The protein below binds the small molecule below.
Small molecule (SMILES): CC(=O)N[C@H]1[C@H](O[C@H]2[C@H](O)[C@@H](NC(C)=O)CO[C@@H]2CO)O[C@H](CO)[C@@H](O)[C@@H]1O

Binding-site contacts:
Ligand atom C8 contacts residue ARG324 of chain 2.E at 4.2 Å.
Ligand atom N2 contacts residue ASN280 of chain 2.E at 2.9 Å (h-bond).
Ligand atom C8 contacts residue GLY296 of chain 2.E at 4.4 Å.
Ligand atom O5 contacts residue ASN280 of chain 2.E at 2.4 Å (h-bond).
Ligand atom C4 contacts residue ASN280 of chain 2.E at 4.2 Å.
Ligand atom C3 contacts residue ASN280 of chain 2.E at 3.8 Å.
Ligand atom C5 contacts residue ASN280 of chain 2.E at 3.7 Å.
Ligand atom O7 contacts residue ASN280 of chain 2.E at 4.4 Å.
Ligand atom C2 contacts residue ASN280 of chain 2.E at 2.5 Å.
Ligand atom C7 contacts residue ASN280 of chain 2.E at 3.9 Å.
Ligand atom C1 contacts residue ASN280 of chain 2.E at 1.4 Å.

Sequence of chain 2.E:
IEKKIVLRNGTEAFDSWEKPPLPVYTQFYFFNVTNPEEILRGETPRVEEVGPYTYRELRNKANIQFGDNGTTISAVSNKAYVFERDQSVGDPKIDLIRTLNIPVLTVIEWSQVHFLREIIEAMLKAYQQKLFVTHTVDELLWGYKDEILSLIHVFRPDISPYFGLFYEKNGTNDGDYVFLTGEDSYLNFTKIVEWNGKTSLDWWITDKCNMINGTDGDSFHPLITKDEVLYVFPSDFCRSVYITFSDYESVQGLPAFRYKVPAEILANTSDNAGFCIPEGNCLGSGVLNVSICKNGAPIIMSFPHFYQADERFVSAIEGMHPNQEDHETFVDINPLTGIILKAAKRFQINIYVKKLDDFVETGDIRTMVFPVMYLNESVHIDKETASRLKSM